The small molecule below binds the protein below.
Small molecule (SMILES): CC1(C)CN(C(N)=O)c2ccccc2N1Cc1ccccc1

Binding-site contacts:
Ligand atom C20 contacts residue TYR316 of chain 1.D at 4.1 Å (hydrophobic).
Ligand atom C19 contacts residue LEU229 of chain 1.D at 3.5 Å (hydrophobic).
Ligand atom C21 contacts residue SER313 of chain 1.D at 3.5 Å.
Ligand atom C2 contacts residue ASN310 of chain 1.D at 3.9 Å.
Ligand atom C2 contacts residue PHE305 of chain 1.D at 3.8 Å (hydrophobic).
Ligand atom C6 contacts residue PHE305 of chain 1.D at 4.0 Å (hydrophobic).
Ligand atom C18 contacts residue LEU301 of chain 1.D at 3.5 Å (hydrophobic).
Ligand atom C16 contacts residue SER313 of chain 1.D at 3.8 Å.
Ligand atom N22 contacts residue LEU353 of chain 1.D at 3.1 Å.
Ligand atom C20 contacts residue PHE317 of chain 1.D at 3.6 Å (hydrophobic).
Ligand atom C1 contacts residue PHE305 of chain 1.D at 3.7 Å (hydrophobic).
Ligand atom C19 contacts residue PHE232 of chain 1.D at 4.0 Å (hydrophobic).
Ligand atom C1 contacts residue LEU353 of chain 1.D at 3.8 Å (hydrophobic).
Ligand atom C12 contacts residue LEU301 of chain 1.D at 3.8 Å (hydrophobic).
Ligand atom C21 contacts residue PHE317 of chain 1.D at 3.6 Å (hydrophobic).
Ligand atom C16 contacts residue ILE304 of chain 1.D at 3.7 Å (hydrophobic).
Ligand atom C2 contacts residue TRP356 of chain 1.D at 3.9 Å (hydrophobic).
Ligand atom O14 contacts residue SER341 of chain 1.D at 3.2 Å (h-bond).
Ligand atom C19 contacts residue MET224 of chain 1.D at 4.0 Å (hydrophobic).
Ligand atom N22 contacts residue SER341 of chain 1.D at 3.4 Å (h-bond).
Ligand atom C19 contacts residue TYR316 of chain 1.D at 4.0 Å (hydrophobic).
Ligand atom C3 contacts residue SER313 of chain 1.D at 3.2 Å.
Ligand atom C4 contacts residue TRP356 of chain 1.D at 3.5 Å (hydrophobic).
Ligand atom C20 contacts residue SER313 of chain 1.D at 3.2 Å.
Ligand atom C11 contacts residue TYR343 of chain 1.D at 3.6 Å (hydrophobic).
Ligand atom C11 contacts residue LEU301 of chain 1.D at 3.4 Å (hydrophobic).
Ligand atom C2 contacts residue GLY314 of chain 1.D at 3.8 Å.
Ligand atom C13 contacts residue SER341 of chain 1.D at 4.0 Å.
Ligand atom C2 contacts residue SER313 of chain 1.D at 3.5 Å.
Ligand atom C20 contacts residue MET224 of chain 1.D at 3.7 Å (hydrophobic).
Ligand atom C17 contacts residue LEU301 of chain 1.D at 3.3 Å (hydrophobic).
Ligand atom C9 contacts residue PHE317 of chain 1.D at 3.8 Å (hydrophobic).
Ligand atom C15 contacts residue LEU301 of chain 1.D at 3.4 Å (hydrophobic).
Ligand atom C17 contacts residue ILE304 of chain 1.D at 3.2 Å (hydrophobic).
Ligand atom C18 contacts residue ILE304 of chain 1.D at 3.8 Å (hydrophobic).
Ligand atom C3 contacts residue PHE305 of chain 1.D at 4.0 Å (hydrophobic).
Ligand atom C15 contacts residue ILE304 of chain 1.D at 4.0 Å (hydrophobic).
Ligand atom C18 contacts residue LEU229 of chain 1.D at 3.8 Å (hydrophobic).
Ligand atom C4 contacts residue PHE305 of chain 1.D at 3.7 Å (hydrophobic).
Ligand atom C5 contacts residue PHE305 of chain 1.D at 3.9 Å (hydrophobic).

Sequence of chain 1.D:
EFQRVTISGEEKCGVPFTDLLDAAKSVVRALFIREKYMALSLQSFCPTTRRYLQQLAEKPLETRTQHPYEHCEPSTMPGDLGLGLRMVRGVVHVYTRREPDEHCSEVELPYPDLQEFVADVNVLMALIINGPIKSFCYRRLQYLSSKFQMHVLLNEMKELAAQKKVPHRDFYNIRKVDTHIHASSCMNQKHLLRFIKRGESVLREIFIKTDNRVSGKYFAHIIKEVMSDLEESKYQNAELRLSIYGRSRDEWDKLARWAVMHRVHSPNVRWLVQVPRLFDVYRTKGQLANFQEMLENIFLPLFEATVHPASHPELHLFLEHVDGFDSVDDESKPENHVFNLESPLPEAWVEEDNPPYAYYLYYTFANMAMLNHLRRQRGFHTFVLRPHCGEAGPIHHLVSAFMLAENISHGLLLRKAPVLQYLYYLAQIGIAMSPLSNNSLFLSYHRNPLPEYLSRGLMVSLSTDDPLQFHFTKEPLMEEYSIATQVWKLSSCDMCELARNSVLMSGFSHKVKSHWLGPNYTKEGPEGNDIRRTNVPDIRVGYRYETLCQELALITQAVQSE